The protein below binds the small molecule below.
Small molecule (SMILES): Nc1ccc2ccc(CCNCc3cccc(F)c3)cc2n1

Sequence of chain 1.A:
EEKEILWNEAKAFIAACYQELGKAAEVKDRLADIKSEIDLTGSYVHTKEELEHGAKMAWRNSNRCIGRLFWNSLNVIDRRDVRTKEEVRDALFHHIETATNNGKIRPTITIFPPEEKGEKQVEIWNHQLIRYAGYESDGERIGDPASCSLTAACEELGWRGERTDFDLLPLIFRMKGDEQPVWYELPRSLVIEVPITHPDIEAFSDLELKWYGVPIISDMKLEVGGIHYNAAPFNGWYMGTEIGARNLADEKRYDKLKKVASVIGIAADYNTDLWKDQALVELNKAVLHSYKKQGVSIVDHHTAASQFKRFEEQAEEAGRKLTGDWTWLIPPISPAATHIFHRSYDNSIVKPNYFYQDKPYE

Binding-site contacts:
Ligand atom C12 contacts residue HEM1 of chain 1.B at 3.6 Å.
Ligand atom C23 contacts residue ALA147 of chain 1.A at 4.0 Å (hydrophobic).
Ligand atom C12 contacts residue HIS128 of chain 1.A at 3.5 Å.
Ligand atom C10 contacts residue ILE218 of chain 1.A at 3.9 Å (hydrophobic).
Ligand atom F27 contacts residue ARG254 of chain 1.A at 3.8 Å.
Ligand atom N02 contacts residue GLU243 of chain 1.A at 2.8 Å (salt-bridge).
Ligand atom C06 contacts residue PHE235 of chain 1.A at 3.9 Å (hydrophobic).
Ligand atom N02 contacts residue TYR239 of chain 1.A at 3.8 Å.
Ligand atom C02 contacts residue HEM1 of chain 1.B at 3.8 Å.
Ligand atom C09 contacts residue GLU243 of chain 1.A at 3.5 Å.
Ligand atom C11 contacts residue HEM1 of chain 1.B at 3.4 Å.
Ligand atom C06 contacts residue HEM1 of chain 1.B at 3.5 Å.
Ligand atom C14 contacts residue HEM1 of chain 1.B at 3.8 Å.
Ligand atom N13 contacts residue HIS128 of chain 1.A at 2.8 Å (h-bond).
Ligand atom C07 contacts residue ILE218 of chain 1.A at 3.5 Å (hydrophobic).
Ligand atom C14 contacts residue HIS128 of chain 1.A at 3.8 Å.
Ligand atom C05 contacts residue HEM1 of chain 1.B at 3.7 Å.
Ligand atom C22 contacts residue ARG132 of chain 1.A at 3.8 Å.
Ligand atom F27 contacts residue ALA147 of chain 1.A at 3.5 Å.
Ligand atom C26 contacts residue HIS128 of chain 1.A at 3.2 Å.
Ligand atom C21 contacts residue ARG132 of chain 1.A at 3.9 Å.
Ligand atom N02 contacts residue HEM1 of chain 1.B at 3.6 Å.
Ligand atom C12 contacts residue GLN129 of chain 1.A at 3.9 Å.
Ligand atom C10 contacts residue HEM1 of chain 1.B at 4.0 Å.
Ligand atom C23 contacts residue ARG132 of chain 1.A at 4.0 Å.
Ligand atom C02 contacts residue GLU243 of chain 1.A at 3.5 Å.
Ligand atom C08 contacts residue ILE218 of chain 1.A at 3.8 Å (hydrophobic).
Ligand atom N02 contacts residue TRP238 of chain 1.A at 2.9 Å (h-bond).
Ligand atom C21 contacts residue HIS128 of chain 1.A at 3.8 Å.
Ligand atom C04 contacts residue HEM1 of chain 1.B at 3.2 Å.
Ligand atom C03 contacts residue HEM1 of chain 1.B at 3.0 Å.
Ligand atom C07 contacts residue HEM1 of chain 1.B at 3.4 Å.
Ligand atom N01 contacts residue GLU243 of chain 1.A at 2.8 Å (salt-bridge).
Ligand atom C06 contacts residue ILE218 of chain 1.A at 3.5 Å (hydrophobic).
Ligand atom N02 contacts residue PRO216 of chain 1.A at 4.0 Å.
Ligand atom C05 contacts residue ILE218 of chain 1.A at 3.7 Å (hydrophobic).
Ligand atom C08 contacts residue HEM1 of chain 1.B at 3.8 Å.
Ligand atom C10 contacts residue GLU243 of chain 1.A at 3.6 Å.
Ligand atom C09 contacts residue HEM1 of chain 1.B at 3.4 Å.
Ligand atom C09 contacts residue ILE218 of chain 1.A at 3.9 Å (hydrophobic).